Binding-site contacts:
Ligand atom N6 contacts residue LEU380 of chain 1.A at 4.0 Å.
Ligand atom C21 contacts residue HEM1 of chain 1.B at 3.1 Å.
Ligand atom C19 contacts residue GLY314 of chain 1.A at 3.9 Å.
Ligand atom C16 contacts residue GLY314 of chain 1.A at 4.0 Å.
Ligand atom N7 contacts residue GLY314 of chain 1.A at 3.1 Å.
Ligand atom N9 contacts residue MET509 of chain 1.A at 3.9 Å.
Ligand atom F1 contacts residue GLY314 of chain 1.A at 3.7 Å.
Ligand atom C21 contacts residue LEU380 of chain 1.A at 3.6 Å (hydrophobic).
Ligand atom F2 contacts residue TYR126 of chain 1.A at 3.1 Å.
Ligand atom C14 contacts residue TYR140 of chain 1.A at 3.9 Å (hydrophobic).
Ligand atom N7 contacts residue THR318 of chain 1.A at 3.9 Å.
Ligand atom N9 contacts residue SER382 of chain 1.A at 3.8 Å.
Ligand atom F1 contacts residue PHE236 of chain 1.A at 3.4 Å.
Ligand atom N8 contacts residue HEM1 of chain 1.B at 2.2 Å.
Ligand atom C25 contacts residue GLY314 of chain 1.A at 3.4 Å.
Ligand atom C25 contacts residue THR318 of chain 1.A at 3.8 Å.
Ligand atom F1 contacts residue PHE134 of chain 1.A at 3.8 Å.
Ligand atom F2 contacts residue HEM1 of chain 1.B at 4.0 Å.
Ligand atom C17 contacts residue HEM1 of chain 1.B at 3.9 Å.
Ligand atom C18 contacts residue TYR126 of chain 1.A at 3.9 Å (hydrophobic).
Ligand atom C23 contacts residue SER382 of chain 1.A at 3.4 Å.
Ligand atom F3 contacts residue GLY310 of chain 1.A at 3.5 Å.
Ligand atom C24 contacts residue MET509 of chain 1.A at 3.9 Å (hydrophobic).
Ligand atom C25 contacts residue HEM1 of chain 1.B at 3.1 Å.
Ligand atom C25 contacts residue GLY315 of chain 1.A at 4.0 Å.
Ligand atom F3 contacts residue VAL311 of chain 1.A at 3.9 Å.
Ligand atom C17 contacts residue TYR140 of chain 1.A at 4.1 Å (hydrophobic).
Ligand atom C12 contacts residue LEU380 of chain 1.A at 4.0 Å (hydrophobic).
Ligand atom C19 contacts residue PHE134 of chain 1.A at 3.7 Å (hydrophobic).
Ligand atom O4 contacts residue HEM1 of chain 1.B at 4.1 Å.
Ligand atom C14 contacts residue THR130 of chain 1.A at 4.0 Å.
Ligand atom C24 contacts residue LEU380 of chain 1.A at 3.6 Å (hydrophobic).
Ligand atom F3 contacts residue ILE139 of chain 1.A at 3.6 Å.
Ligand atom N9 contacts residue LEU380 of chain 1.A at 3.8 Å.
Ligand atom C20 contacts residue HEM1 of chain 1.B at 3.7 Å.
Ligand atom N5 contacts residue LEU380 of chain 1.A at 4.0 Å.
Ligand atom C22 contacts residue GLY310 of chain 1.A at 3.9 Å.
Ligand atom C23 contacts residue LEU383 of chain 1.A at 4.0 Å (hydrophobic).
Ligand atom C19 contacts residue GLY310 of chain 1.A at 3.5 Å.
Ligand atom F2 contacts residue LEU383 of chain 1.A at 3.9 Å.

The small molecule below binds the protein below.
Small molecule (SMILES): C[C@@H](c1ncncc1F)[C@](O)(Cn1cncn1)c1ccc(F)cc1F

Sequence of chain 1.A:
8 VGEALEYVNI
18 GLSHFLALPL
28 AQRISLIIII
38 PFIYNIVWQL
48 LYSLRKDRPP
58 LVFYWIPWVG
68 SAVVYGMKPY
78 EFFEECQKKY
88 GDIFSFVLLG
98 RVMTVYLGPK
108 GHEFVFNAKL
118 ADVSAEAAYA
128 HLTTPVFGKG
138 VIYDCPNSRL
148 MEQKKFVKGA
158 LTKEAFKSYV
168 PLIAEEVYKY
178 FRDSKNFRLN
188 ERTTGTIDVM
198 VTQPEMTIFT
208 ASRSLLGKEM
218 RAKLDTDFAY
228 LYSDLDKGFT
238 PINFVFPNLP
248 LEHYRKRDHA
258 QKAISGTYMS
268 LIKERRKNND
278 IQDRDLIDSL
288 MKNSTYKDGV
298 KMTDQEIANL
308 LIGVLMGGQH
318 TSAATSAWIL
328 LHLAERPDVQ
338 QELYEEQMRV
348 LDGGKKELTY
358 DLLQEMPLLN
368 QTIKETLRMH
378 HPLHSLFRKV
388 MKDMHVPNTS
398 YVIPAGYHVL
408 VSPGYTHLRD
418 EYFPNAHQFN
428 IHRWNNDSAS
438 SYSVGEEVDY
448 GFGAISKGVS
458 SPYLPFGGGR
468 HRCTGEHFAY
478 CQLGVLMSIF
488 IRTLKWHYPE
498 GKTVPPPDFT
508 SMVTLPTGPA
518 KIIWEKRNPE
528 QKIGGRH